A protein and the small-molecule ligand that binds it are described below.
Small molecule (SMILES): OC[C@@H](O)[C@@H](O)[C@@H](O)[C@@H](O)CO

Sequence of chain 1.A:
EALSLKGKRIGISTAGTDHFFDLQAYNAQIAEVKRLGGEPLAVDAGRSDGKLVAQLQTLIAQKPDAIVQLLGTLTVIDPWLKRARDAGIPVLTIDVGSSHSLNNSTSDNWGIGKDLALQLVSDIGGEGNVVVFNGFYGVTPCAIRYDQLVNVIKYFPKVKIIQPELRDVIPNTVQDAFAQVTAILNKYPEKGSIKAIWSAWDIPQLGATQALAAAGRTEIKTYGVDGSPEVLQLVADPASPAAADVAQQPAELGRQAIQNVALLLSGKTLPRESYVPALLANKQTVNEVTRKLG

Binding-site contacts:
Ligand atom OAA contacts residue VAL164 of chain 1.A at 3.8 Å.
Ligand atom CAH contacts residue GLN273 of chain 1.A at 3.9 Å.
Ligand atom CAJ contacts residue GLN273 of chain 1.A at 3.8 Å.
Ligand atom CAL contacts residue HIS44 of chain 1.A at 3.7 Å.
Ligand atom OAE contacts residue HIS44 of chain 1.A at 3.2 Å (h-bond).
Ligand atom OAF contacts residue ASP47 of chain 1.A at 3.8 Å.
Ligand atom OAB contacts residue PHE46 of chain 1.A at 3.2 Å.
Ligand atom CAL contacts residue ASP47 of chain 1.A at 3.5 Å.
Ligand atom CAJ contacts residue ASP251 of chain 1.A at 3.3 Å.
Ligand atom CAL contacts residue ASP251 of chain 1.A at 3.6 Å.
Ligand atom OAA contacts residue CYS167 of chain 1.A at 4.0 Å.
Ligand atom OAF contacts residue PHE46 of chain 1.A at 3.6 Å.
Ligand atom CAK contacts residue HIS44 of chain 1.A at 4.0 Å.
Ligand atom OAD contacts residue GLN273 of chain 1.A at 3.7 Å.
Ligand atom OAF contacts residue TRP226 of chain 1.A at 3.6 Å.
Ligand atom OAE contacts residue ARG72 of chain 1.A at 3.3 Å (salt-bridge).
Ligand atom OAB contacts residue ARG170 of chain 1.A at 3.1 Å (salt-bridge).
Ligand atom CAL contacts residue PHE46 of chain 1.A at 3.5 Å (hydrophobic).
Ligand atom OAF contacts residue HIS44 of chain 1.A at 2.8 Å (h-bond).
Ligand atom CAI contacts residue TRP226 of chain 1.A at 3.8 Å (hydrophobic).
Ligand atom OAC contacts residue TRP226 of chain 1.A at 3.6 Å.
Ligand atom OAB contacts residue ASP120 of chain 1.A at 2.4 Å (salt-bridge).
Ligand atom OAD contacts residue TRP226 of chain 1.A at 3.4 Å.
Ligand atom CAH contacts residue PHE46 of chain 1.A at 3.6 Å (hydrophobic).
Ligand atom OAD contacts residue ARG170 of chain 1.A at 3.0 Å (salt-bridge).
Ligand atom CAJ contacts residue ARG170 of chain 1.A at 4.0 Å.
Ligand atom OAF contacts residue ASP251 of chain 1.A at 2.6 Å (salt-bridge).
Ligand atom CAH contacts residue ASP120 of chain 1.A at 3.0 Å.
Ligand atom CAK contacts residue ASP47 of chain 1.A at 3.7 Å.
Ligand atom CAL contacts residue LEU96 of chain 1.A at 4.0 Å (hydrophobic).
Ligand atom OAC contacts residue ARG170 of chain 1.A at 4.0 Å.
Ligand atom OAB contacts residue GLN273 of chain 1.A at 2.9 Å (h-bond).
Ligand atom OAE contacts residue ASP47 of chain 1.A at 2.9 Å (salt-bridge).
Ligand atom OAD contacts residue ASP251 of chain 1.A at 2.7 Å (salt-bridge).
Ligand atom CAK contacts residue LEU96 of chain 1.A at 3.5 Å (hydrophobic).
Ligand atom CAH contacts residue LEU96 of chain 1.A at 3.9 Å (hydrophobic).
Ligand atom OAC contacts residue CYS167 of chain 1.A at 3.2 Å (h-bond).
Ligand atom OAE contacts residue LEU96 of chain 1.A at 3.4 Å.
Ligand atom CAH contacts residue ARG170 of chain 1.A at 4.0 Å.
Ligand atom CAJ contacts residue PHE46 of chain 1.A at 3.6 Å (hydrophobic).